Binding-site contacts:
Ligand atom O6 contacts residue ASP11 of chain 1.A at 3.4 Å.
Ligand atom O5 contacts residue ASN189 of chain 1.A at 4.1 Å.
Ligand atom O4 contacts residue SER118 of chain 1.A at 4.1 Å.
Ligand atom C4 contacts residue GLN107 of chain 1.A at 4.1 Å.
Ligand atom C3 contacts residue GLN107 of chain 1.A at 3.3 Å.
Ligand atom C3 contacts residue LYS116 of chain 1.A at 3.9 Å.
Ligand atom O6 contacts residue GLY42 of chain 1.A at 4.0 Å.
Ligand atom O4 contacts residue LYS152 of chain 1.A at 3.1 Å (salt-bridge).
Ligand atom O4 contacts residue ASP153 of chain 1.A at 3.6 Å (salt-bridge).
Ligand atom O6 contacts residue ASP155 of chain 1.A at 3.0 Å (salt-bridge).
Ligand atom C6 contacts residue ASP155 of chain 1.A at 3.2 Å.
Ligand atom C4 contacts residue LYS116 of chain 1.A at 4.1 Å.
Ligand atom C5 contacts residue ASP155 of chain 1.A at 3.9 Å.
Ligand atom O1 contacts residue GLU111 of chain 1.A at 3.9 Å.
Ligand atom C4 contacts residue LYS152 of chain 1.A at 4.0 Å.
Ligand atom O4 contacts residue GLN107 of chain 1.A at 3.3 Å (h-bond).
Ligand atom C5 contacts residue ASP153 of chain 1.A at 3.9 Å.
Ligand atom O6 contacts residue ASN12 of chain 1.A at 4.1 Å.
Ligand atom C1 contacts residue ARG43 of chain 1.A at 3.8 Å.
Ligand atom C3 contacts residue ASP153 of chain 1.A at 4.1 Å.
Ligand atom O3 contacts residue SER118 of chain 1.A at 3.9 Å.
Ligand atom O2 contacts residue GLU111 of chain 1.A at 2.9 Å (salt-bridge).
Ligand atom C6 contacts residue ASN189 of chain 1.A at 3.6 Å.
Ligand atom C6 contacts residue ASP153 of chain 1.A at 3.8 Å.
Ligand atom O3 contacts residue GLN107 of chain 1.A at 2.6 Å (h-bond).
Ligand atom O3 contacts residue ASP153 of chain 1.A at 3.7 Å.
Ligand atom O3 contacts residue LYS116 of chain 1.A at 2.9 Å (salt-bridge).
Ligand atom O6 contacts residue ASN189 of chain 1.A at 2.8 Å (h-bond).
Ligand atom C2 contacts residue GLY42 of chain 1.A at 3.2 Å.
Ligand atom O4 contacts residue ASP155 of chain 1.A at 2.7 Å (salt-bridge).
Ligand atom O5 contacts residue GLY42 of chain 1.A at 3.8 Å.
Ligand atom O6 contacts residue VAL67 of chain 1.A at 3.6 Å.
Ligand atom C1 contacts residue GLY42 of chain 1.A at 3.8 Å.
Ligand atom O2 contacts residue ARG43 of chain 1.A at 4.1 Å.
Ligand atom C6 contacts residue SER149 of chain 1.A at 3.3 Å.
Ligand atom O3 contacts residue GLU111 of chain 1.A at 3.6 Å.
Ligand atom C4 contacts residue ASP155 of chain 1.A at 3.5 Å.
Ligand atom O4 contacts residue ASP153 of chain 1.A at 3.5 Å.
Ligand atom C4 contacts residue ASP153 of chain 1.A at 3.3 Å.
Ligand atom O2 contacts residue GLY42 of chain 1.A at 3.8 Å.

A small-molecule ligand and the protein it binds are described below.
Small molecule (SMILES): OC[C@H]1O[C@@](CO)(O[C@H]2O[C@H](CO)[C@@H](O)[C@H](O)[C@H]2O)[C@@H](O)[C@@H]1O

Sequence of chain 1.A:
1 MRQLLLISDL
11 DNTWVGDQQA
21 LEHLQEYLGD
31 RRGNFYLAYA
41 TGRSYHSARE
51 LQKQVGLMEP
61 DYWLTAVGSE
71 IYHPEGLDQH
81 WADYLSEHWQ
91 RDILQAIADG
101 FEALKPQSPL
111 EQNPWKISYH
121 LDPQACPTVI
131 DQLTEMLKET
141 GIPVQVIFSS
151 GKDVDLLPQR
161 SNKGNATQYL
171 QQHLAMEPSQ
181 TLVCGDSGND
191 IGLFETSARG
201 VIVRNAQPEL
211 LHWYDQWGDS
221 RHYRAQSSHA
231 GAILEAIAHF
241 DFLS